Binding-site contacts:
Ligand atom CA contacts residue ASN77 of chain 1.C at 2.9 Å.
Ligand atom CA contacts residue TYR99 of chain 1.C at 3.3 Å (hydrophobic).
Ligand atom OXT contacts residue THR143 of chain 1.C at 2.4 Å (h-bond).
Ligand atom OXT contacts residue TYR84 of chain 1.C at 2.3 Å (h-bond).
Ligand atom C contacts residue TYR7 of chain 1.C at 3.2 Å (hydrophobic).
Ligand atom CD contacts residue ARG97 of chain 1.C at 3.3 Å.
Ligand atom O contacts residue ASN66 of chain 1.C at 3.2 Å (h-bond).
Ligand atom O contacts residue TYR84 of chain 1.C at 3.2 Å (h-bond).
Ligand atom OD1 contacts residue GLU76 of chain 1.C at 3.1 Å (salt-bridge).
Ligand atom CD contacts residue TYR74 of chain 1.C at 3.0 Å (hydrophobic).
Ligand atom O contacts residue LYS146 of chain 1.C at 3.4 Å (salt-bridge).
Ligand atom OE1 contacts residue ARG97 of chain 1.C at 2.9 Å (salt-bridge).
Ligand atom N contacts residue TYR171 of chain 1.C at 2.8 Å (h-bond).
Ligand atom C contacts residue ASN77 of chain 1.C at 3.4 Å.
Ligand atom N contacts residue TYR99 of chain 1.C at 3.0 Å (h-bond).
Ligand atom ND2 contacts residue THR73 of chain 1.C at 3.3 Å.
Ligand atom N contacts residue ASN77 of chain 1.C at 2.9 Å (h-bond).
Ligand atom CZ3 contacts residue ILE95 of chain 1.C at 3.4 Å (hydrophobic).
Ligand atom C contacts residue TYR84 of chain 1.C at 3.0 Å (hydrophobic).
Ligand atom CZ2 contacts residue ILE95 of chain 1.C at 3.3 Å (hydrophobic).
Ligand atom CA contacts residue TYR7 of chain 1.C at 3.4 Å (hydrophobic).
Ligand atom O contacts residue TRP147 of chain 1.C at 3.0 Å (h-bond).
Ligand atom CD1 contacts residue ASN77 of chain 1.C at 3.2 Å.
Ligand atom O contacts residue THR73 of chain 1.C at 3.1 Å.
Ligand atom CA contacts residue GLU63 of chain 1.C at 3.2 Å.
Ligand atom O contacts residue TYR159 of chain 1.C at 2.8 Å (h-bond).
Ligand atom CB contacts residue TYR99 of chain 1.C at 3.2 Å (hydrophobic).
Ligand atom N contacts residue TYR7 of chain 1.C at 2.9 Å (h-bond).
Ligand atom O contacts residue THR73 of chain 1.C at 3.4 Å (h-bond).
Ligand atom N contacts residue TYR7 of chain 1.C at 3.2 Å (h-bond).
Ligand atom NE2 contacts residue TRP167 of chain 1.C at 3.4 Å (h-bond).
Ligand atom CH2 contacts residue ILE95 of chain 1.C at 3.4 Å (hydrophobic).
Ligand atom CG2 contacts residue TYR99 of chain 1.C at 2.9 Å (hydrophobic).
Ligand atom C contacts residue THR143 of chain 1.C at 3.3 Å.
Ligand atom ND2 contacts residue ASN77 of chain 1.C at 2.9 Å (h-bond).
Ligand atom CE3 contacts residue TYR123 of chain 1.C at 3.3 Å (hydrophobic).
Ligand atom OE1 contacts residue TYR74 of chain 1.C at 2.2 Å (h-bond).
Ligand atom N contacts residue GLU63 of chain 1.C at 2.9 Å (salt-bridge).
Ligand atom ND2 contacts residue GLU76 of chain 1.C at 3.3 Å (salt-bridge).
Ligand atom NE1 contacts residue ASN77 of chain 1.C at 3.2 Å (h-bond).

A small-molecule ligand and the protein it binds are described below.
Small molecule (SMILES): CC(C)[C@H](NC(=O)[C@H](CCC(=O)O)NC(=O)[C@H](CCC(N)=O)NC(=O)[C@@H](NC(=O)[C@H](C)NC(=O)[C@@H](N)CCC(N)=O)[C@@H](C)O)C(=O)N[C@@H](CCCCN)C(=O)N[C@@H](CC(N)=O)C(=O)N[C@@H](CC1=CN=C2CC=CC=C12)C(=O)O

Sequence of chain 1.C:
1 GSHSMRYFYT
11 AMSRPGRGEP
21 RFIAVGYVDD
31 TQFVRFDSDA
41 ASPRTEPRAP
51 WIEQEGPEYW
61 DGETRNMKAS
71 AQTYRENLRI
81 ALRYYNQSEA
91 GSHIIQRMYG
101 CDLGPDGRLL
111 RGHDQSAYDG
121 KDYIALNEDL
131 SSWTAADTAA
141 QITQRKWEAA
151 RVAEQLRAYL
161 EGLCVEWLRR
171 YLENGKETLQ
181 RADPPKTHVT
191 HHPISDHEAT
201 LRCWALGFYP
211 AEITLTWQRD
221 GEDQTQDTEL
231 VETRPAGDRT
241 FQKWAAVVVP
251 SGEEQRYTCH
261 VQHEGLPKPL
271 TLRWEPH